Binding-site contacts:
Ligand atom O contacts residue VAL188 of chain 1.B at 2.6 Å (h-bond).
Ligand atom N contacts residue ALA54 of chain 1.B at 3.0 Å (h-bond).
Ligand atom O contacts residue TYR190 of chain 1.B at 2.9 Å (h-bond).
Ligand atom CA contacts residue VAL117 of chain 1.B at 3.7 Å (hydrophobic).
Ligand atom CA contacts residue ASP186 of chain 1.B at 3.6 Å.
Ligand atom O contacts residue ASP186 of chain 1.B at 3.7 Å.
Ligand atom CE contacts residue PRO110 of chain 1.B at 3.5 Å (hydrophobic).
Ligand atom O contacts residue LEU107 of chain 1.B at 3.6 Å.
Ligand atom CB contacts residue TYR190 of chain 1.B at 3.4 Å (hydrophobic).
Ligand atom C contacts residue ALA54 of chain 1.B at 3.6 Å (hydrophobic).
Ligand atom NZ contacts residue GLU179 of chain 1.B at 3.1 Å (salt-bridge).
Ligand atom CE contacts residue LEU107 of chain 1.B at 3.4 Å (hydrophobic).
Ligand atom N contacts residue VAL188 of chain 1.B at 3.2 Å (h-bond).
Ligand atom CG contacts residue ALA54 of chain 1.B at 3.7 Å (hydrophobic).
Ligand atom CG2 contacts residue SER118 of chain 1.B at 3.5 Å.
Ligand atom CB contacts residue VAL117 of chain 1.B at 3.5 Å (hydrophobic).
Ligand atom NZ contacts residue LEU107 of chain 1.B at 3.3 Å (h-bond).
Ligand atom CB contacts residue MET120 of chain 1.B at 3.5 Å (hydrophobic).
Ligand atom NZ contacts residue PRO110 of chain 1.B at 3.3 Å (h-bond).
Ligand atom OG contacts residue VAL188 of chain 1.B at 3.5 Å (h-bond).
Ligand atom CB contacts residue LEU107 of chain 1.B at 3.6 Å (hydrophobic).
Ligand atom O contacts residue ASN187 of chain 1.B at 3.3 Å.
Ligand atom CB contacts residue PHE114 of chain 1.B at 3.5 Å (hydrophobic).
Ligand atom CA contacts residue TYR190 of chain 1.B at 3.3 Å (hydrophobic).
Ligand atom CA contacts residue ALA54 of chain 1.B at 3.4 Å (hydrophobic).
Ligand atom NE contacts residue ASP186 of chain 1.B at 2.9 Å.
Ligand atom CB contacts residue MET120 of chain 1.B at 3.7 Å (hydrophobic).
Ligand atom OG1 contacts residue VAL117 of chain 1.B at 2.5 Å (h-bond).
Ligand atom CB contacts residue ALA54 of chain 1.B at 3.5 Å (hydrophobic).
Ligand atom NH2 contacts residue ASP186 of chain 1.B at 2.7 Å (salt-bridge).
Ligand atom OG contacts residue ASN187 of chain 1.B at 2.8 Å.
Ligand atom CD contacts residue TYR190 of chain 1.B at 3.4 Å (hydrophobic).
Ligand atom CG2 contacts residue VAL117 of chain 1.B at 3.5 Å (hydrophobic).
Ligand atom NZ contacts residue VAL112 of chain 1.B at 3.0 Å (h-bond).
Ligand atom NZ contacts residue ALA106 of chain 1.B at 2.8 Å (h-bond).
Ligand atom CZ contacts residue ASP186 of chain 1.B at 3.6 Å.
Ligand atom CB contacts residue ASP186 of chain 1.B at 3.2 Å.
Ligand atom NZ contacts residue ILE109 of chain 1.B at 2.6 Å (h-bond).
Ligand atom C contacts residue TYR190 of chain 1.B at 3.5 Å (hydrophobic).
Ligand atom CE contacts residue CYS55 of chain 1.B at 3.6 Å (hydrophobic).

This protein binds this small molecule.
Small molecule (SMILES): C[C@H](N)C(=O)N[C@@H](C)C(=O)N[C@H](C(=O)N[C@@H](CCCCN)C(=O)N[C@@H](C)C(=O)N[C@@H](C)C(=O)N[C@@H](CCCN=C(N)N)C(=O)N[C@@H](CCCCN)C(=O)N[C@H](C=O)CO)[C@@H](C)O

Sequence of chain 1.B:
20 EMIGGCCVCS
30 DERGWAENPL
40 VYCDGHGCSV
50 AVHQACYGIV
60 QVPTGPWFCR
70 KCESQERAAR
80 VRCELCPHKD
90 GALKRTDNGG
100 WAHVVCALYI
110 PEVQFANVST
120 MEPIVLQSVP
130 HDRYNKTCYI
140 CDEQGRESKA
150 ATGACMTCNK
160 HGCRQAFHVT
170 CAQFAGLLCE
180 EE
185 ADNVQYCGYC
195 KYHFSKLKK